Binding-site contacts:
Ligand atom O5 contacts residue ILE237 of chain 1.B at 2.9 Å (h-bond).
Ligand atom O1A contacts residue GLU242 of chain 1.B at 3.8 Å.
Ligand atom C2 contacts residue PHE130 of chain 1.B at 3.4 Å (hydrophobic).
Ligand atom C18 contacts residue SER58 of chain 1.B at 3.2 Å.
Ligand atom C14 contacts residue GLY348 of chain 1.B at 3.4 Å.
Ligand atom C19 contacts residue SER58 of chain 1.B at 3.4 Å.
Ligand atom C10 contacts residue TYR171 of chain 1.B at 3.8 Å (hydrophobic).
Ligand atom C23 contacts residue ALA57 of chain 1.B at 2.9 Å (hydrophobic).
Ligand atom O14 contacts residue SER58 of chain 1.B at 3.1 Å (h-bond).
Ligand atom O1B contacts residue PHE130 of chain 1.B at 3.9 Å.
Ligand atom O1A contacts residue MET243 of chain 1.B at 3.9 Å.
Ligand atom C18 contacts residue GLY348 of chain 1.B at 3.0 Å.
Ligand atom C22 contacts residue LYS61 of chain 1.B at 3.7 Å.
Ligand atom C12 contacts residue TYR171 of chain 1.B at 3.9 Å (hydrophobic).
Ligand atom C23 contacts residue GLY348 of chain 1.B at 3.4 Å.
Ligand atom C24 contacts residue TRP345 of chain 1.B at 3.5 Å (hydrophobic).
Ligand atom O18 contacts residue GLY347 of chain 1.B at 3.0 Å.
Ligand atom C5 contacts residue ILE237 of chain 1.B at 3.8 Å (hydrophobic).
Ligand atom O18 contacts residue SER58 of chain 1.B at 3.8 Å.
Ligand atom C17 contacts residue PHE310 of chain 1.B at 3.8 Å (hydrophobic).
Ligand atom O3 contacts residue ILE237 of chain 1.B at 3.5 Å.
Ligand atom C19 contacts residue GLY348 of chain 1.B at 3.9 Å.
Ligand atom C22 contacts residue ALA57 of chain 1.B at 3.9 Å (hydrophobic).
Ligand atom C23 contacts residue SER58 of chain 1.B at 3.3 Å.
Ligand atom C22 contacts residue TYR171 of chain 1.B at 3.6 Å (hydrophobic).
Ligand atom C9A contacts residue PHE310 of chain 1.B at 3.6 Å (hydrophobic).
Ligand atom C15 contacts residue SER58 of chain 1.B at 3.4 Å.
Ligand atom C3 contacts residue PHE130 of chain 1.B at 3.9 Å (hydrophobic).
Ligand atom C24 contacts residue GLY346 of chain 1.B at 3.6 Å.
Ligand atom C13 contacts residue GLY348 of chain 1.B at 3.7 Å.
Ligand atom C15 contacts residue TRP345 of chain 1.B at 3.9 Å (hydrophobic).
Ligand atom C15 contacts residue TYR171 of chain 1.B at 3.6 Å (hydrophobic).
Ligand atom C15 contacts residue GLY346 of chain 1.B at 3.7 Å.
Ligand atom C22 contacts residue SER58 of chain 1.B at 2.1 Å.
Ligand atom O14 contacts residue TYR171 of chain 1.B at 3.3 Å (h-bond).
Ligand atom C21 contacts residue MET243 of chain 1.B at 3.6 Å (hydrophobic).
Ligand atom O18 contacts residue GLY348 of chain 1.B at 1.9 Å (h-bond).
Ligand atom C14 contacts residue SER58 of chain 1.B at 3.8 Å.
Ligand atom C11 contacts residue TYR171 of chain 1.B at 3.4 Å (hydrophobic).
Ligand atom C23 contacts residue ILE237 of chain 1.B at 3.7 Å (hydrophobic).

The small molecule below binds the protein below.
Small molecule (SMILES): CCC(C)(C)C(=O)O[C@H]1C[C@@H](C)C=C2C=C[C@H](C)[C@H](CC[C@@H](O)C[C@@H](O)CC(=O)O)[C@H]21

Sequence of chain 1.B:
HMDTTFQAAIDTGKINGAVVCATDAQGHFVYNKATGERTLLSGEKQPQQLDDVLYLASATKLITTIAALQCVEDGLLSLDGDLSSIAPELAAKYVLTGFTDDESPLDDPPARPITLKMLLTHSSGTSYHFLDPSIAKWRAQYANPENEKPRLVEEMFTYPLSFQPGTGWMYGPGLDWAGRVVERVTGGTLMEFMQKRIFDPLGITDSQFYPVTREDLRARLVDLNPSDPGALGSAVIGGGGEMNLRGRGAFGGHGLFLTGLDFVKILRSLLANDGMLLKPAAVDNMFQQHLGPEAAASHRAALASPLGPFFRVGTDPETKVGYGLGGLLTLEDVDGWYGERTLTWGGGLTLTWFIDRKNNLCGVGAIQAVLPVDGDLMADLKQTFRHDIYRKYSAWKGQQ